The protein below binds the small molecule below.
Small molecule (SMILES): O=C(N[C@@H](Cn1ccnc1)c1ccc(-c2ccc(F)cc2)cc1F)c1ccc(-c2nnc(-c3ccccc3)o2)cc1

Binding-site contacts:
Ligand atom NBO contacts residue ILE320 of chain 1.A at 3.5 Å.
Ligand atom CBF contacts residue VFV1 of chain 1.K at 3.5 Å.
Ligand atom FAB contacts residue MET247 of chain 1.A at 3.4 Å.
Ligand atom CBH contacts residue LEU77 of chain 1.A at 3.6 Å (hydrophobic).
Ligand atom CAN contacts residue GLY250 of chain 1.A at 3.3 Å.
Ligand atom FAC contacts residue ALA254 of chain 1.A at 3.3 Å.
Ligand atom CBE contacts residue PHE82 of chain 1.A at 3.6 Å (hydrophobic).
Ligand atom CAU contacts residue ILE320 of chain 1.A at 3.5 Å (hydrophobic).
Ligand atom OAA contacts residue VFV1 of chain 1.K at 3.4 Å.
Ligand atom CAH contacts residue TRP182 of chain 1.A at 3.1 Å (hydrophobic).
Ligand atom CAJ contacts residue LEU251 of chain 1.A at 3.6 Å (hydrophobic).
Ligand atom CAG contacts residue ALA254 of chain 1.A at 3.6 Å (hydrophobic).
Ligand atom NAY contacts residue VFV1 of chain 1.K at 3.6 Å.
Ligand atom NAZ contacts residue VFV1 of chain 1.K at 3.8 Å.
Ligand atom CAE contacts residue VFV1 of chain 1.K at 3.6 Å.
Ligand atom CBC contacts residue VFV1 of chain 1.K at 3.5 Å.
Ligand atom NAX contacts residue HEM1 of chain 1.I at 2.0 Å.
Ligand atom CAV contacts residue ALA254 of chain 1.A at 3.6 Å (hydrophobic).
Ligand atom OBB contacts residue LEU77 of chain 1.A at 3.6 Å.
Ligand atom CBI contacts residue VFV1 of chain 1.K at 3.7 Å.
Ligand atom CAE contacts residue TRP182 of chain 1.A at 3.1 Å (hydrophobic).
Ligand atom CAV contacts residue GLY250 of chain 1.A at 3.6 Å.
Ligand atom NAZ contacts residue TYR74 of chain 1.A at 3.6 Å.
Ligand atom CBL contacts residue LEU77 of chain 1.A at 3.4 Å (hydrophobic).
Ligand atom CAK contacts residue PHE95 of chain 1.A at 3.7 Å (hydrophobic).
Ligand atom CAG contacts residue HEM1 of chain 1.I at 3.1 Å.
Ligand atom CAH contacts residue VFV1 of chain 1.K at 3.5 Å.
Ligand atom NBA contacts residue VFV1 of chain 1.K at 3.7 Å.
Ligand atom FAB contacts residue LEU102 of chain 1.A at 3.2 Å.
Ligand atom CAP contacts residue TYR74 of chain 1.A at 3.7 Å (hydrophobic).
Ligand atom CAM contacts residue PHE177 of chain 1.A at 3.5 Å (hydrophobic).
Ligand atom CAU contacts residue HEM1 of chain 1.I at 2.9 Å.
Ligand atom CAL contacts residue VFV1 of chain 1.K at 3.5 Å.
Ligand atom CAQ contacts residue PHE177 of chain 1.A at 3.4 Å (hydrophobic).
Ligand atom CAM contacts residue VFV1 of chain 1.K at 3.4 Å.
Ligand atom CAQ contacts residue VFV1 of chain 1.K at 3.6 Å.
Ligand atom CAV contacts residue PHE82 of chain 1.A at 3.6 Å (hydrophobic).
Ligand atom OBB contacts residue VFV1 of chain 1.K at 3.8 Å.
Ligand atom CAJ contacts residue GLY250 of chain 1.A at 3.5 Å.
Ligand atom CAP contacts residue VFV1 of chain 1.K at 3.3 Å.

Sequence of chain 1.A:
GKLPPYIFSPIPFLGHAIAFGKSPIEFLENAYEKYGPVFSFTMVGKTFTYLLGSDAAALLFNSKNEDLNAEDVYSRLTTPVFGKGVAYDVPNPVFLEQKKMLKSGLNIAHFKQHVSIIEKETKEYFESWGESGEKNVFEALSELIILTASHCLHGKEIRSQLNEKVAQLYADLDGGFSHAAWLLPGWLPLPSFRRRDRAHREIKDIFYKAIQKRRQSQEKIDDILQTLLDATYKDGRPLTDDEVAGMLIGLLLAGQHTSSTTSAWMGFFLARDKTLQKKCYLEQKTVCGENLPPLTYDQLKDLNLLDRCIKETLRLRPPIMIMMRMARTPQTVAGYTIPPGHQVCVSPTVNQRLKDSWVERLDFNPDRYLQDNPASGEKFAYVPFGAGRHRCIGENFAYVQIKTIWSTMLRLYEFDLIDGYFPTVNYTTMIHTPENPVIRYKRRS